This small molecule binds to this protein.
Small molecule (SMILES): CC[C@H]1OC(=O)[C@H](C)[C@@H](O[C@H]2C[C@@](C)(OC)[C@@H](O)[C@H](C)O2)[C@H](C)[C@@H](O[C@@H]2O[C@H](C)C[C@H](N(C)C)[C@H]2O)[C@](C)(O)C[C@@H](C)C(=O)[C@H](C)[C@@H](O)[C@]1(C)O

Sequence of chain 1.B:
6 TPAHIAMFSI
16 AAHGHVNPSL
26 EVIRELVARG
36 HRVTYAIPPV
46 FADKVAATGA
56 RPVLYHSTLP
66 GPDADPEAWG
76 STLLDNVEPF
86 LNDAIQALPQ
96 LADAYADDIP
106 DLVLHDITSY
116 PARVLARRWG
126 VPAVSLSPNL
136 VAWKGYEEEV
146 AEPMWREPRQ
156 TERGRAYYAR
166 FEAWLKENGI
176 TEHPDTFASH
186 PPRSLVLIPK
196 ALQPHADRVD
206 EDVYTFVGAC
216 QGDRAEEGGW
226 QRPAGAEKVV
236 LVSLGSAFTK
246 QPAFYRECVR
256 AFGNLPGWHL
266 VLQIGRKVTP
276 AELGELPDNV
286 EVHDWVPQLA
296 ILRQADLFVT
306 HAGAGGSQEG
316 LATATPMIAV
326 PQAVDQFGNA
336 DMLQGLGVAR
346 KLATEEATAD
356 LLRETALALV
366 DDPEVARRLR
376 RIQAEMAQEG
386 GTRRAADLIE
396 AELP

Binding-site contacts:
Ligand atom C28 contacts residue TRP74 of chain 1.B at 3.4 Å (hydrophobic).
Ligand atom C37 contacts residue VAL136 of chain 1.B at 3.9 Å (hydrophobic).
Ligand atom C7 contacts residue PHE85 of chain 1.B at 4.1 Å (hydrophobic).
Ligand atom C31 contacts residue ASN134 of chain 1.B at 3.5 Å.
Ligand atom O13 contacts residue SER184 of chain 1.B at 2.9 Å (h-bond).
Ligand atom C31 contacts residue HIS20 of chain 1.B at 4.0 Å.
Ligand atom O11 contacts residue TYR115 of chain 1.B at 3.6 Å.
Ligand atom C27 contacts residue ASN81 of chain 1.B at 3.4 Å.
Ligand atom O1 contacts residue TYR141 of chain 1.B at 3.9 Å.
Ligand atom C31 contacts residue ILE112 of chain 1.B at 3.9 Å (hydrophobic).
Ligand atom C8 contacts residue PHE85 of chain 1.B at 4.0 Å (hydrophobic).
Ligand atom C30 contacts residue ASN134 of chain 1.B at 3.6 Å.
Ligand atom C36 contacts residue TYR141 of chain 1.B at 4.2 Å (hydrophobic).
Ligand atom C33 contacts residue PHE85 of chain 1.B at 3.8 Å (hydrophobic).
Ligand atom O12 contacts residue SER184 of chain 1.B at 3.4 Å (h-bond).
Ligand atom C37 contacts residue LEU135 of chain 1.B at 3.6 Å (hydrophobic).
Ligand atom C33 contacts residue TYR115 of chain 1.B at 3.6 Å (hydrophobic).
Ligand atom C33 contacts residue ILE112 of chain 1.B at 4.2 Å (hydrophobic).
Ligand atom C34 contacts residue SER184 of chain 1.B at 4.2 Å.
Ligand atom C21 contacts residue ASN81 of chain 1.B at 3.3 Å.
Ligand atom C34 contacts residue ALA183 of chain 1.B at 3.4 Å (hydrophobic).
Ligand atom C34 contacts residue TYR115 of chain 1.B at 3.8 Å (hydrophobic).
Ligand atom C19 contacts residue ASP330 of chain 1.B at 4.2 Å.
Ligand atom C12 contacts residue SER184 of chain 1.B at 4.0 Å.
Ligand atom C33 contacts residue THR113 of chain 1.B at 3.9 Å.
Ligand atom C35 contacts residue ILE112 of chain 1.B at 3.7 Å (hydrophobic).
Ligand atom O7 contacts residue PHE85 of chain 1.B at 4.1 Å.
Ligand atom C37 contacts residue ALA137 of chain 1.B at 3.9 Å (hydrophobic).
Ligand atom C8 contacts residue TYR115 of chain 1.B at 4.1 Å (hydrophobic).
Ligand atom O13 contacts residue ALA183 of chain 1.B at 3.5 Å (h-bond).
Ligand atom O11 contacts residue VAL82 of chain 1.B at 3.9 Å.
Ligand atom C32 contacts residue VAL82 of chain 1.B at 4.2 Å (hydrophobic).
Ligand atom C37 contacts residue TYR141 of chain 1.B at 3.9 Å (hydrophobic).
Ligand atom C9 contacts residue TYR115 of chain 1.B at 3.8 Å (hydrophobic).
Ligand atom O8 contacts residue HIS20 of chain 1.B at 2.2 Å (h-bond).
Ligand atom O2 contacts residue ASN134 of chain 1.B at 4.2 Å.
Ligand atom C2 contacts residue ASN134 of chain 1.B at 3.6 Å.
Ligand atom C11 contacts residue SER184 of chain 1.B at 4.2 Å.
Ligand atom C23 contacts residue HIS20 of chain 1.B at 3.5 Å.
Ligand atom C32 contacts residue PHE85 of chain 1.B at 3.5 Å (hydrophobic).